Binding-site contacts:
Ligand atom C1 contacts residue ASP702 of chain 1.B at 4.2 Å.
Ligand atom C5 contacts residue ASN699 of chain 1.B at 3.6 Å.
Ligand atom C8 contacts residue ASP145 of chain 1.B at 3.8 Å.
Ligand atom O5 contacts residue ASP702 of chain 1.B at 3.6 Å.
Ligand atom C1 contacts residue SER701 of chain 1.B at 4.0 Å.
Ligand atom C7 contacts residue ASN699 of chain 1.B at 3.3 Å.
Ligand atom O7 contacts residue ASN168 of chain 1.B at 3.6 Å.
Ligand atom C8 contacts residue ASN699 of chain 1.B at 4.4 Å.
Ligand atom O5 contacts residue SER701 of chain 1.B at 4.5 Å.
Ligand atom C4 contacts residue ASN699 of chain 1.B at 4.2 Å.
Ligand atom O6 contacts residue SER701 of chain 1.B at 3.3 Å (h-bond).
Ligand atom C3 contacts residue ASN699 of chain 1.B at 3.8 Å.
Ligand atom O4 contacts residue ASN168 of chain 1.B at 3.8 Å.
Ligand atom C6 contacts residue ASP702 of chain 1.B at 4.3 Å.
Ligand atom O7 contacts residue TYR264 of chain 1.B at 4.2 Å.
Ligand atom C1 contacts residue ASN699 of chain 1.B at 1.4 Å.
Ligand atom N2 contacts residue ASN699 of chain 1.B at 2.9 Å (h-bond).
Ligand atom C2 contacts residue ASN699 of chain 1.B at 2.4 Å.
Ligand atom O7 contacts residue ASN699 of chain 1.B at 3.3 Å (h-bond).
Ligand atom O6 contacts residue ASP702 of chain 1.B at 3.5 Å.
Ligand atom O5 contacts residue ASN699 of chain 1.B at 2.3 Å (h-bond).

Sequence of chain 1.B:
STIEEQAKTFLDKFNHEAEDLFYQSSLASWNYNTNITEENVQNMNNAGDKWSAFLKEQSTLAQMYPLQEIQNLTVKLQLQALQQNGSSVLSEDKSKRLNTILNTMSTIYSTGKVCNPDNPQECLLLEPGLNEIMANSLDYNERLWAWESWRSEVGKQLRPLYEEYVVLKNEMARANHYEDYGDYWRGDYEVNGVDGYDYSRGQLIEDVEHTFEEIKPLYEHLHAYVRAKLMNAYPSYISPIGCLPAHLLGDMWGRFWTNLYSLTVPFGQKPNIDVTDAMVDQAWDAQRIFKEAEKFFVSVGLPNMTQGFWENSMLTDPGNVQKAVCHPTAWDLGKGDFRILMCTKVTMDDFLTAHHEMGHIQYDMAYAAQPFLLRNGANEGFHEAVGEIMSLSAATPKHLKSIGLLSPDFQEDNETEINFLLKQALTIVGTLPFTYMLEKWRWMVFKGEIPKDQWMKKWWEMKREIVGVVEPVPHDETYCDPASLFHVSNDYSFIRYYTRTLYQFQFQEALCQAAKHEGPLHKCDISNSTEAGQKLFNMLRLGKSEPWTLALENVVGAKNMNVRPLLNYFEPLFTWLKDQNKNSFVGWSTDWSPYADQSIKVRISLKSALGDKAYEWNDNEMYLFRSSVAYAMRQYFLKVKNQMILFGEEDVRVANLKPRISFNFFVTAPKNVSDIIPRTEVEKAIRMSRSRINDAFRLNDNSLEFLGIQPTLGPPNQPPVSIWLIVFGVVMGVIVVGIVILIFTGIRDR

This small molecule binds to this protein.
Small molecule (SMILES): CC(=O)N[C@H]1[C@H](O[C@H]2[C@H](O)[C@@H](NC(C)=O)CO[C@@H]2CO)O[C@H](CO)[C@@H](O)[C@@H]1O